A protein and the small-molecule ligand that binds it are described below.
Small molecule (SMILES): O=C(O)Cc1cc(I)c(Oc2ccc(O)c(I)c2)c(I)c1

Binding-site contacts:
Ligand atom C12 contacts residue MET110 of chain 1.A at 3.6 Å (hydrophobic).
Ligand atom I1 contacts residue ILE76 of chain 1.A at 2.6 Å.
Ligand atom C11 contacts residue ALA117 of chain 1.A at 3.7 Å (hydrophobic).
Ligand atom C10 contacts residue HIS235 of chain 1.A at 3.2 Å.
Ligand atom C5 contacts residue ILE76 of chain 1.A at 3.1 Å (hydrophobic).
Ligand atom C14 contacts residue ALA79 of chain 1.A at 3.5 Å (hydrophobic).
Ligand atom I3 contacts residue ILE153 of chain 1.A at 3.5 Å.
Ligand atom C7 contacts residue LEU130 of chain 1.A at 4.0 Å (hydrophobic).
Ligand atom O1 contacts residue HIS235 of chain 1.A at 2.6 Å (h-bond).
Ligand atom C8 contacts residue LEU146 of chain 1.A at 3.4 Å (hydrophobic).
Ligand atom C13 contacts residue MET113 of chain 1.A at 3.1 Å (hydrophobic).
Ligand atom I3 contacts residue MET110 of chain 1.A at 4.0 Å.
Ligand atom C3 contacts residue ALA79 of chain 1.A at 3.8 Å (hydrophobic).
Ligand atom C13 contacts residue HIS116 of chain 1.A at 4.0 Å.
Ligand atom C3 contacts residue ILE76 of chain 1.A at 3.4 Å (hydrophobic).
Ligand atom C10 contacts residue MET110 of chain 1.A at 3.6 Å (hydrophobic).
Ligand atom O1 contacts residue LEU146 of chain 1.A at 3.5 Å.
Ligand atom O3 contacts residue ARG120 of chain 1.A at 4.0 Å.
Ligand atom C1 contacts residue MET113 of chain 1.A at 3.8 Å (hydrophobic).
Ligand atom I1 contacts residue PHE72 of chain 1.A at 3.7 Å.
Ligand atom O1 contacts residue MET242 of chain 1.A at 3.8 Å.
Ligand atom C2 contacts residue LEU146 of chain 1.A at 4.1 Å (hydrophobic).
Ligand atom I1 contacts residue ILE75 of chain 1.A at 3.9 Å.
Ligand atom C6 contacts residue LEU146 of chain 1.A at 3.5 Å (hydrophobic).
Ligand atom O3 contacts residue HIS116 of chain 1.A at 3.3 Å (h-bond).
Ligand atom C14 contacts residue HIS116 of chain 1.A at 3.9 Å.
Ligand atom O3 contacts residue ALA79 of chain 1.A at 3.8 Å.
Ligand atom C10 contacts residue LEU146 of chain 1.A at 3.9 Å (hydrophobic).
Ligand atom O1 contacts residue PHE255 of chain 1.A at 3.6 Å.
Ligand atom C4 contacts residue LEU146 of chain 1.A at 4.0 Å (hydrophobic).
Ligand atom O2 contacts residue LEU141 of chain 1.A at 4.0 Å.
Ligand atom O4 contacts residue ASN131 of chain 1.A at 3.4 Å (h-bond).
Ligand atom C8 contacts residue HIS235 of chain 1.A at 3.2 Å.
Ligand atom I2 contacts residue LEU146 of chain 1.A at 4.1 Å.
Ligand atom C11 contacts residue MET113 of chain 1.A at 3.3 Å (hydrophobic).
Ligand atom I2 contacts residue PHE69 of chain 1.A at 3.8 Å.
Ligand atom I3 contacts residue ALA117 of chain 1.A at 4.0 Å.
Ligand atom I2 contacts residue MET242 of chain 1.A at 4.0 Å.
Ligand atom C7 contacts residue ILE76 of chain 1.A at 4.1 Å (hydrophobic).
Ligand atom O4 contacts residue ALA79 of chain 1.A at 2.8 Å.

Sequence of chain 1.A:
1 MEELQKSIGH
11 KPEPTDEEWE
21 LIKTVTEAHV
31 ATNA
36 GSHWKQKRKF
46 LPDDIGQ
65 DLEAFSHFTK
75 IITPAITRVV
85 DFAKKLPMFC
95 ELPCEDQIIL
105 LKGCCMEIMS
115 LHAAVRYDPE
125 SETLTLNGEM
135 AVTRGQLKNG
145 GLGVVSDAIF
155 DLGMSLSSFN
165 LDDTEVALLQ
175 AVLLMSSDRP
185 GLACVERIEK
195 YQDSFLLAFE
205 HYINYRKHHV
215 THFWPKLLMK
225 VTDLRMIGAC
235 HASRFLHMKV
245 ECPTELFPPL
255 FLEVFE